Sequence of chain 1.B:
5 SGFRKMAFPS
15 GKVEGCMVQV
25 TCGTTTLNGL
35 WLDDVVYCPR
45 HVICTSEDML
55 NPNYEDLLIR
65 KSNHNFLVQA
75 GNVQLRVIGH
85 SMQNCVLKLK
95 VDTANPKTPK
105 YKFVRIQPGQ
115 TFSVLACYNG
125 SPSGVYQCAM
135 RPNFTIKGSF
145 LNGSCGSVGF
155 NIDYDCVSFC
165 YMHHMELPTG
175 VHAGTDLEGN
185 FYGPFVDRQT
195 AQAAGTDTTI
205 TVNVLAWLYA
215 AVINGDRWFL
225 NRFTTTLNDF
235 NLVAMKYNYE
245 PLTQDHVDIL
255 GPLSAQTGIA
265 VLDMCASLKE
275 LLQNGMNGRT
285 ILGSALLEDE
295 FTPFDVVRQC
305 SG

A small-molecule ligand and the protein it binds are described below.
Small molecule (SMILES): CC(C)C[C@H](NC(=O)OC1CCC(C)(C)CC1)C(=O)N[C@@H](C[C@@H]1CCNC1=O)C(O)S(=O)(=O)O

Binding-site contacts:
Ligand atom O21 contacts residue YMG1 of chain 1.E at 0.1 Å (h-bond).
Ligand atom C12 contacts residue YMG1 of chain 1.E at 0.1 Å.
Ligand atom C11 contacts residue YMG1 of chain 1.E at 0.1 Å.
Ligand atom C04 contacts residue YMG1 of chain 1.E at 0.0 Å.
Ligand atom C19 contacts residue CYS149 of chain 1.B at 1.8 Å (hydrophobic).
Ligand atom N03 contacts residue GLN193 of chain 1.B at 2.8 Å (h-bond).
Ligand atom N03 contacts residue YMG1 of chain 1.E at 0.0 Å (h-bond).
Ligand atom O20 contacts residue HIS45 of chain 1.B at 2.9 Å (h-bond).
Ligand atom O01 contacts residue YMG1 of chain 1.E at 0.0 Å (h-bond).
Ligand atom C25 contacts residue YMG1 of chain 1.E at 0.0 Å.
Ligand atom C09 contacts residue YMG1 of chain 1.E at 0.0 Å.
Ligand atom O22 contacts residue GLN193 of chain 1.B at 2.8 Å (h-bond).
Ligand atom C16 contacts residue YMG1 of chain 1.E at 0.1 Å.
Ligand atom N10 contacts residue CYS149 of chain 1.B at 3.0 Å (h-bond).
Ligand atom C28 contacts residue YMG1 of chain 1.E at 0.0 Å.
Ligand atom C19 contacts residue YMG1 of chain 1.E at 0.1 Å.
Ligand atom C17 contacts residue YMG1 of chain 1.E at 0.1 Å.
Ligand atom O22 contacts residue YMG1 of chain 1.E at 0.0 Å (h-bond).
Ligand atom C11 contacts residue CYS149 of chain 1.B at 2.7 Å (hydrophobic).
Ligand atom C14 contacts residue YMG1 of chain 1.E at 0.0 Å.
Ligand atom O18 contacts residue HIS167 of chain 1.B at 2.8 Å (h-bond).
Ligand atom O20 contacts residue CYS149 of chain 1.B at 2.6 Å (h-bond).
Ligand atom C02 contacts residue YMG1 of chain 1.E at 0.0 Å.
Ligand atom O01 contacts residue GLU170 of chain 1.B at 3.0 Å (salt-bridge).
Ligand atom N10 contacts residue HIS168 of chain 1.B at 2.9 Å (h-bond).
Ligand atom C13 contacts residue YMG1 of chain 1.E at 0.0 Å.
Ligand atom C26 contacts residue YMG1 of chain 1.E at 0.0 Å.
Ligand atom C06 contacts residue YMG1 of chain 1.E at 0.0 Å.
Ligand atom C30 contacts residue YMG1 of chain 1.E at 0.0 Å.
Ligand atom O20 contacts residue YMG1 of chain 1.E at 1.3 Å.
Ligand atom C08 contacts residue YMG1 of chain 1.E at 0.0 Å.
Ligand atom C24 contacts residue YMG1 of chain 1.E at 0.0 Å.
Ligand atom C05 contacts residue YMG1 of chain 1.E at 0.0 Å.
Ligand atom C27 contacts residue YMG1 of chain 1.E at 0.1 Å.
Ligand atom C07 contacts residue YMG1 of chain 1.E at 0.0 Å.
Ligand atom C29 contacts residue YMG1 of chain 1.E at 0.0 Å.
Ligand atom N10 contacts residue YMG1 of chain 1.E at 0.1 Å (h-bond).
Ligand atom C23 contacts residue YMG1 of chain 1.E at 0.0 Å.
Ligand atom O18 contacts residue YMG1 of chain 1.E at 0.0 Å (h-bond).
Ligand atom N15 contacts residue YMG1 of chain 1.E at 0.0 Å (h-bond).